Sequence of chain 1.A:
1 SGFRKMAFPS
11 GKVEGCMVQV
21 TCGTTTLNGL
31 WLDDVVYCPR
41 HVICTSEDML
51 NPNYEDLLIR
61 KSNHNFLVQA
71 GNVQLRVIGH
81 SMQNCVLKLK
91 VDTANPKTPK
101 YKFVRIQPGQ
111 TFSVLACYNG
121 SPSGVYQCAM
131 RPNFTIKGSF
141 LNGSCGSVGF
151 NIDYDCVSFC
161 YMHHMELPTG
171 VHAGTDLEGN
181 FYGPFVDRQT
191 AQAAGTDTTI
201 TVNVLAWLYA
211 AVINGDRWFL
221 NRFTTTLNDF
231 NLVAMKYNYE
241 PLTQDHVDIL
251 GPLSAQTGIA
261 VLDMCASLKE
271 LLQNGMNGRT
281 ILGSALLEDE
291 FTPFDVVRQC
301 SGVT

Binding-site contacts:
Ligand atom C5 contacts residue MET165 of chain 1.A at 3.7 Å (hydrophobic).
Ligand atom C3 contacts residue GLU166 of chain 1.A at 3.5 Å.
Ligand atom C2 contacts residue ASN142 of chain 1.A at 3.7 Å.
Ligand atom CL contacts residue HIS41 of chain 1.A at 3.1 Å.
Ligand atom C5 contacts residue CYS145 of chain 1.A at 3.1 Å (hydrophobic).
Ligand atom C contacts residue ASN142 of chain 1.A at 4.0 Å.
Ligand atom C13 contacts residue HIS41 of chain 1.A at 4.0 Å.
Ligand atom C13 contacts residue MET165 of chain 1.A at 3.7 Å (hydrophobic).
Ligand atom C3 contacts residue PHE140 of chain 1.A at 3.1 Å (hydrophobic).
Ligand atom CL contacts residue ASP187 of chain 1.A at 3.4 Å.
Ligand atom CL contacts residue MET165 of chain 1.A at 3.9 Å.
Ligand atom N contacts residue LEU141 of chain 1.A at 3.8 Å.
Ligand atom C3 contacts residue LEU141 of chain 1.A at 3.6 Å (hydrophobic).
Ligand atom C2 contacts residue GLU166 of chain 1.A at 3.6 Å.
Ligand atom C11 contacts residue ARG188 of chain 1.A at 4.0 Å.
Ligand atom N contacts residue SER144 of chain 1.A at 3.6 Å (h-bond).
Ligand atom CL contacts residue HIS164 of chain 1.A at 3.5 Å.
Ligand atom N contacts residue PHE140 of chain 1.A at 3.7 Å.
Ligand atom O contacts residue GLU166 of chain 1.A at 3.1 Å (salt-bridge).
Ligand atom C12 contacts residue ARG188 of chain 1.A at 3.9 Å.
Ligand atom C13 contacts residue MET49 of chain 1.A at 3.6 Å (hydrophobic).
Ligand atom C14 contacts residue HIS41 of chain 1.A at 3.6 Å.
Ligand atom C1 contacts residue ASN142 of chain 1.A at 3.8 Å.
Ligand atom C5 contacts residue HIS163 of chain 1.A at 2.9 Å.
Ligand atom C11 contacts residue MET49 of chain 1.A at 3.8 Å (hydrophobic).
Ligand atom C4 contacts residue SER144 of chain 1.A at 4.0 Å.
Ligand atom C10 contacts residue GLN189 of chain 1.A at 3.4 Å.
Ligand atom C14 contacts residue HIS164 of chain 1.A at 3.3 Å.
Ligand atom C12 contacts residue MET165 of chain 1.A at 3.6 Å (hydrophobic).
Ligand atom C12 contacts residue MET49 of chain 1.A at 3.4 Å (hydrophobic).
Ligand atom C4 contacts residue GLU166 of chain 1.A at 4.0 Å.
Ligand atom O contacts residue MET165 of chain 1.A at 3.6 Å.
Ligand atom N contacts residue HIS163 of chain 1.A at 3.0 Å (h-bond).
Ligand atom C5 contacts residue HIS164 of chain 1.A at 3.5 Å.
Ligand atom C2 contacts residue PHE140 of chain 1.A at 3.8 Å (hydrophobic).
Ligand atom N contacts residue GLU166 of chain 1.A at 3.8 Å.
Ligand atom C11 contacts residue GLN189 of chain 1.A at 3.5 Å.
Ligand atom C4 contacts residue HIS163 of chain 1.A at 3.4 Å.
Ligand atom C2 contacts residue LEU141 of chain 1.A at 3.6 Å (hydrophobic).
Ligand atom C13 contacts residue HIS164 of chain 1.A at 3.8 Å.

A protein and the small-molecule ligand that binds it are described below.
Small molecule (SMILES): Cc1ccnc(C)c1NC(=O)Cc1cccc(Cl)c1